Binding-site contacts:
Ligand atom O02 contacts residue ASN193 of chain 1.A at 3.0 Å (h-bond).
Ligand atom C07 contacts residue THR41 of chain 1.A at 3.0 Å.
Ligand atom C04 contacts residue TYR82 of chain 1.A at 4.5 Å (hydrophobic).
Ligand atom C06 contacts residue ASN193 of chain 1.A at 3.8 Å.
Ligand atom C04 contacts residue TRP116 of chain 1.A at 3.9 Å (hydrophobic).
Ligand atom C07 contacts residue TRP116 of chain 1.A at 3.5 Å (hydrophobic).
Ligand atom C06 contacts residue TYR195 of chain 1.A at 3.4 Å (hydrophobic).
Ligand atom O02 contacts residue TYR195 of chain 1.A at 3.6 Å.
Ligand atom C04 contacts residue TYR195 of chain 1.A at 2.9 Å (hydrophobic).
Ligand atom C05 contacts residue TYR82 of chain 1.A at 4.4 Å (hydrophobic).
Ligand atom O02 contacts residue FMN1 of chain 1.D at 3.0 Å.
Ligand atom C06 contacts residue FMN1 of chain 1.D at 3.5 Å.
Ligand atom O01 contacts residue FMN1 of chain 1.D at 3.2 Å.
Ligand atom C03 contacts residue FMN1 of chain 1.D at 4.2 Å.
Ligand atom C04 contacts residue FMN1 of chain 1.D at 4.1 Å.
Ligand atom O01 contacts residue TYR195 of chain 1.A at 3.3 Å (h-bond).
Ligand atom C03 contacts residue PHE249 of chain 1.A at 3.9 Å (hydrophobic).
Ligand atom C05 contacts residue PHE249 of chain 1.A at 4.3 Å (hydrophobic).
Ligand atom O01 contacts residue HIS190 of chain 1.A at 4.2 Å.
Ligand atom C05 contacts residue TYR195 of chain 1.A at 2.9 Å (hydrophobic).
Ligand atom C07 contacts residue TYR195 of chain 1.A at 3.5 Å (hydrophobic).
Ligand atom C06 contacts residue HIS190 of chain 1.A at 3.9 Å.
Ligand atom C03 contacts residue TYR195 of chain 1.A at 3.3 Å (hydrophobic).
Ligand atom O02 contacts residue HIS190 of chain 1.A at 3.0 Å (h-bond).
Ligand atom C03 contacts residue ASN193 of chain 1.A at 4.0 Å.
Ligand atom C04 contacts residue THR41 of chain 1.A at 3.6 Å.
Ligand atom O01 contacts residue THR41 of chain 1.A at 3.7 Å.
Ligand atom C07 contacts residue TYR82 of chain 1.A at 3.7 Å (hydrophobic).
Ligand atom O01 contacts residue TRP116 of chain 1.A at 3.7 Å.

The protein below binds the small molecule below.
Small molecule (SMILES): CC1=CCC(=O)O1

Sequence of chain 1.A:
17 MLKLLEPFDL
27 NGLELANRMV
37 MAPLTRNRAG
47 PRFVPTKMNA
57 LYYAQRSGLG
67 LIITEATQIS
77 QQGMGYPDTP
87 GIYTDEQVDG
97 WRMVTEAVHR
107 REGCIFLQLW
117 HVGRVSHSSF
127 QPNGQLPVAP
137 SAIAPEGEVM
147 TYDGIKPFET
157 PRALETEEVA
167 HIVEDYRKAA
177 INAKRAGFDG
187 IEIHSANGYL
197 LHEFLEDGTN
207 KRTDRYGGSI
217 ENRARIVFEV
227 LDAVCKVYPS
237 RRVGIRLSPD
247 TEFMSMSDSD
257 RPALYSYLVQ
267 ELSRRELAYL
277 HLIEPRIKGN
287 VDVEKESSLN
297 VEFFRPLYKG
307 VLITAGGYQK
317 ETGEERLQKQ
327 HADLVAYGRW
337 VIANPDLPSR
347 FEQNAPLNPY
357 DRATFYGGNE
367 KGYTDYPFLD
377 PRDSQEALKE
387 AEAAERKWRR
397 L